The protein below binds the small molecule below.
Small molecule (SMILES): CC(=O)N[C@@H]1[C@@H](O)[C@H](O)[C@@H](CO)O[C@H]1O

Binding-site contacts:
Ligand atom C5 contacts residue ASN594 of chain 1.B at 3.7 Å.
Ligand atom C4 contacts residue ASN594 of chain 1.B at 4.2 Å.
Ligand atom O5 contacts residue ASN594 of chain 1.B at 2.4 Å (h-bond).
Ligand atom C1 contacts residue ASN594 of chain 1.B at 1.4 Å.
Ligand atom C7 contacts residue ASN594 of chain 1.B at 4.0 Å.
Ligand atom C6 contacts residue ASN594 of chain 1.B at 4.5 Å.
Ligand atom N2 contacts residue ASN594 of chain 1.B at 2.9 Å (h-bond).
Ligand atom O6 contacts residue ASN594 of chain 1.B at 3.7 Å.
Ligand atom C3 contacts residue ASN594 of chain 1.B at 3.8 Å.
Ligand atom C2 contacts residue ASN594 of chain 1.B at 2.5 Å.

Sequence of chain 1.B:
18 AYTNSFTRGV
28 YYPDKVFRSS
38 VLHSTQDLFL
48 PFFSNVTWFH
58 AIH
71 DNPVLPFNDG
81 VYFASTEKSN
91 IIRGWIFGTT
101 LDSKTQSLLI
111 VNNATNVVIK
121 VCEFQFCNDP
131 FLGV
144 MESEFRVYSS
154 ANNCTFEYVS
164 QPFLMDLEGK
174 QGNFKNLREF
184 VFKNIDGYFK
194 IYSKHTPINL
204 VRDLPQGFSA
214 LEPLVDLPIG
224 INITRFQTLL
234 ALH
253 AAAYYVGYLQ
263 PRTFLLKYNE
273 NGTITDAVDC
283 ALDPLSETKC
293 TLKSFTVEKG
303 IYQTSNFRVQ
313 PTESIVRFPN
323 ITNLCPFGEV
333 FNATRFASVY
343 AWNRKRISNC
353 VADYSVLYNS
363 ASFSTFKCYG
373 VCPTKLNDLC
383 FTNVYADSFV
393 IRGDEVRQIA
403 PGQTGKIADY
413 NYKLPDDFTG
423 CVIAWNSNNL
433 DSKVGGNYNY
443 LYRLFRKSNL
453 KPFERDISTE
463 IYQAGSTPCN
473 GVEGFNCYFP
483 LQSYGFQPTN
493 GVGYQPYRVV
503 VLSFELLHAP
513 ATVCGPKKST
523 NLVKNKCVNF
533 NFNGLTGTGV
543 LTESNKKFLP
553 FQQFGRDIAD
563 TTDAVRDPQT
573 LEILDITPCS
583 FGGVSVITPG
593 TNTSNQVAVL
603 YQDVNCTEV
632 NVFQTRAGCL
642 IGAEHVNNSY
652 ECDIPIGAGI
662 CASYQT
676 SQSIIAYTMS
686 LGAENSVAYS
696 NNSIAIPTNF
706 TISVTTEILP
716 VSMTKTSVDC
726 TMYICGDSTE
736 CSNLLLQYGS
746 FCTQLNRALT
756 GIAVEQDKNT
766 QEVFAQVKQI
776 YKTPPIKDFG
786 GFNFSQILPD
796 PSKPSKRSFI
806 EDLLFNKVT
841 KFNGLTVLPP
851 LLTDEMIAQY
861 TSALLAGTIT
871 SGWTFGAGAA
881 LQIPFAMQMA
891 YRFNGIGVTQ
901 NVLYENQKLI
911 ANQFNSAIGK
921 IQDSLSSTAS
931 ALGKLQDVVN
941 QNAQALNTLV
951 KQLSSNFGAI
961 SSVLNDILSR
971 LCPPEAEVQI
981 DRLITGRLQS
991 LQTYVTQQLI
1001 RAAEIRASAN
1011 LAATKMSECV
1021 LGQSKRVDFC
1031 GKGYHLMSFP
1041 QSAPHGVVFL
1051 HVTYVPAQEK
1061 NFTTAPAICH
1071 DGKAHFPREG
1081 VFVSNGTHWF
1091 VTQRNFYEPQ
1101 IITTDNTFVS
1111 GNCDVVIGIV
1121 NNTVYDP